Sequence of chain 1.A:
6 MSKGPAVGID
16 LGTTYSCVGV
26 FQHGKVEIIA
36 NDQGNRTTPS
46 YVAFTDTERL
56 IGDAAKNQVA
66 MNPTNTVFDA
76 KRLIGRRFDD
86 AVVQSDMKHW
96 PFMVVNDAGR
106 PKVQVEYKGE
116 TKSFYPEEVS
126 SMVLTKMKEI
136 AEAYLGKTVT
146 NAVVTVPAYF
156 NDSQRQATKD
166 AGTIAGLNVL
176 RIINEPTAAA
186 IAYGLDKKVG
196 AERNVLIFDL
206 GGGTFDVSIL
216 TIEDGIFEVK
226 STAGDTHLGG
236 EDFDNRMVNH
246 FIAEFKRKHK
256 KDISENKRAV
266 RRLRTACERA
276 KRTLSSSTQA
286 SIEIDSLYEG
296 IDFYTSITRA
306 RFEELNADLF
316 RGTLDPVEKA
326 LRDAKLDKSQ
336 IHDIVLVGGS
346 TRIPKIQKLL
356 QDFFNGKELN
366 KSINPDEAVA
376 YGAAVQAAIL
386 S

Binding-site contacts:
Ligand atom C9 contacts residue SER280 of chain 1.A at 4.1 Å.
Ligand atom O1 contacts residue ARG277 of chain 1.A at 4.2 Å.
Ligand atom C8 contacts residue ARG347 of chain 1.A at 3.6 Å.
Ligand atom C8 contacts residue ARG277 of chain 1.A at 4.0 Å.
Ligand atom C3 contacts residue ARG347 of chain 1.A at 4.0 Å.
Ligand atom N3 contacts residue LYS276 of chain 1.A at 4.3 Å.
Ligand atom C3 contacts residue GLY344 of chain 1.A at 4.2 Å.
Ligand atom C1 contacts residue LYS276 of chain 1.A at 4.3 Å.
Ligand atom N2 contacts residue SER345 of chain 1.A at 3.9 Å.
Ligand atom C2 contacts residue LYS276 of chain 1.A at 4.2 Å.
Ligand atom C1 contacts residue SER345 of chain 1.A at 4.2 Å.
Ligand atom C2 contacts residue SER280 of chain 1.A at 3.4 Å.
Ligand atom C1 contacts residue GLY344 of chain 1.A at 3.3 Å.
Ligand atom N1 contacts residue GLY344 of chain 1.A at 3.5 Å.
Ligand atom N2 contacts residue GLY344 of chain 1.A at 3.5 Å (h-bond).
Ligand atom N1 contacts residue SER345 of chain 1.A at 3.8 Å.
Ligand atom C9 contacts residue ARG347 of chain 1.A at 3.6 Å.
Ligand atom O1 contacts residue ARG347 of chain 1.A at 3.7 Å.
Ligand atom N3 contacts residue SER280 of chain 1.A at 2.8 Å (h-bond).
Ligand atom C3 contacts residue ARG277 of chain 1.A at 3.8 Å.
Ligand atom N3 contacts residue ARG277 of chain 1.A at 3.8 Å.
Ligand atom C3 contacts residue SER280 of chain 1.A at 3.9 Å.
Ligand atom C5 contacts residue ARG347 of chain 1.A at 3.4 Å.
Ligand atom C6 contacts residue ARG347 of chain 1.A at 3.5 Å.
Ligand atom C1 contacts residue ARG277 of chain 1.A at 4.5 Å.
Ligand atom C2 contacts residue GLY344 of chain 1.A at 4.0 Å.
Ligand atom C4 contacts residue ARG277 of chain 1.A at 3.9 Å.
Ligand atom C7 contacts residue ASP371 of chain 1.A at 3.6 Å.
Ligand atom C7 contacts residue ARG347 of chain 1.A at 3.8 Å.
Ligand atom C2 contacts residue ILE348 of chain 1.A at 3.7 Å (hydrophobic).
Ligand atom C9 contacts residue ARG277 of chain 1.A at 3.8 Å.
Ligand atom C5 contacts residue GLY344 of chain 1.A at 4.3 Å.
Ligand atom C5 contacts residue ARG277 of chain 1.A at 3.9 Å.
Ligand atom C4 contacts residue ARG347 of chain 1.A at 4.0 Å.
Ligand atom C6 contacts residue ARG277 of chain 1.A at 3.8 Å.
Ligand atom N2 contacts residue LYS276 of chain 1.A at 3.8 Å.
Ligand atom N2 contacts residue ILE348 of chain 1.A at 4.3 Å.
Ligand atom N3 contacts residue ARG347 of chain 1.A at 4.1 Å.
Ligand atom N3 contacts residue GLY344 of chain 1.A at 4.4 Å.
Ligand atom C4 contacts residue GLY344 of chain 1.A at 3.7 Å.

A small-molecule ligand and the protein it binds are described below.
Small molecule (SMILES): COc1ccc2ncnc(N)c2c1